The protein below binds the small molecule below.
Small molecule (SMILES): Cc1nc2cc(-c3ccn[nH]3)c(NC(=O)c3cccc(C(F)(F)F)n3)cc2n1C

Binding-site contacts:
Ligand atom N25 contacts residue GLY107 of chain 1.C at 3.8 Å.
Ligand atom O12 contacts residue MET31 of chain 1.C at 3.8 Å.
Ligand atom F3 contacts residue TYR101 of chain 1.C at 3.7 Å.
Ligand atom C9 contacts residue ALA50 of chain 1.C at 3.5 Å (hydrophobic).
Ligand atom C6 contacts residue LEU157 of chain 1.C at 3.5 Å (hydrophobic).
Ligand atom F1 contacts residue VAL39 of chain 1.C at 3.6 Å.
Ligand atom C6 contacts residue TYR101 of chain 1.C at 3.4 Å (hydrophobic).
Ligand atom F3 contacts residue LYS52 of chain 1.C at 3.2 Å.
Ligand atom C18 contacts residue GLY107 of chain 1.C at 3.5 Å.
Ligand atom C16 contacts residue MET104 of chain 1.C at 3.7 Å (hydrophobic).
Ligand atom C8 contacts residue LEU157 of chain 1.C at 3.5 Å (hydrophobic).
Ligand atom C5 contacts residue LEU157 of chain 1.C at 3.3 Å (hydrophobic).
Ligand atom C7 contacts residue TYR101 of chain 1.C at 3.3 Å (hydrophobic).
Ligand atom C29 contacts residue PRO105 of chain 1.C at 3.2 Å (hydrophobic).
Ligand atom C29 contacts residue MET104 of chain 1.C at 3.4 Å (hydrophobic).
Ligand atom C17 contacts residue GLY107 of chain 1.C at 3.4 Å.
Ligand atom O12 contacts residue MET104 of chain 1.C at 3.0 Å (h-bond).
Ligand atom F1 contacts residue LEU157 of chain 1.C at 3.7 Å.
Ligand atom C9 contacts residue LEU157 of chain 1.C at 3.3 Å (hydrophobic).
Ligand atom C8 contacts residue VAL102 of chain 1.C at 3.5 Å (hydrophobic).
Ligand atom C7 contacts residue VAL102 of chain 1.C at 3.7 Å (hydrophobic).
Ligand atom N10 contacts residue VAL39 of chain 1.C at 3.6 Å.
Ligand atom C16 contacts residue MET31 of chain 1.C at 3.6 Å (hydrophobic).
Ligand atom C15 contacts residue MET31 of chain 1.C at 3.5 Å (hydrophobic).
Ligand atom C17 contacts residue MET31 of chain 1.C at 3.7 Å (hydrophobic).
Ligand atom N28 contacts residue MET104 of chain 1.C at 3.7 Å.
Ligand atom N10 contacts residue LEU157 of chain 1.C at 3.2 Å.
Ligand atom F4 contacts residue LYS52 of chain 1.C at 3.5 Å.
Ligand atom C29 contacts residue TYR103 of chain 1.C at 3.0 Å (hydrophobic).
Ligand atom O12 contacts residue ALA50 of chain 1.C at 3.6 Å.
Ligand atom C18 contacts residue MET31 of chain 1.C at 3.5 Å (hydrophobic).
Ligand atom F3 contacts residue VAL39 of chain 1.C at 3.2 Å.
Ligand atom C11 contacts residue ALA50 of chain 1.C at 3.6 Å (hydrophobic).
Ligand atom C8 contacts residue ALA50 of chain 1.C at 3.6 Å (hydrophobic).
Ligand atom C29 contacts residue MET31 of chain 1.C at 3.5 Å (hydrophobic).
Ligand atom C16 contacts residue GLY107 of chain 1.C at 3.5 Å.
Ligand atom C8 contacts residue MET104 of chain 1.C at 3.5 Å (hydrophobic).
Ligand atom C7 contacts residue LEU157 of chain 1.C at 3.6 Å (hydrophobic).
Ligand atom C15 contacts residue MET104 of chain 1.C at 3.4 Å (hydrophobic).
Ligand atom N28 contacts residue MET31 of chain 1.C at 3.6 Å.

Sequence of chain 1.C:
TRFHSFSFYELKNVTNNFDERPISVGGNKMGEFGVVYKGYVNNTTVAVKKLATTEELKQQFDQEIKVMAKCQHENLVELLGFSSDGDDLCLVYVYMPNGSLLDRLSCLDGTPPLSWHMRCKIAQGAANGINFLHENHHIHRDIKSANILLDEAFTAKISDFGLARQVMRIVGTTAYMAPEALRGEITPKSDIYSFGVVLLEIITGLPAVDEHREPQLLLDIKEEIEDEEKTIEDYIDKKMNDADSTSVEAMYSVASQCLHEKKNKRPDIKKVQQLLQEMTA